Binding-site contacts:
Ligand atom N1 contacts residue LEU236 of chain 1.D at 2.7 Å (h-bond).
Ligand atom C10 contacts residue TRP55 of chain 1.D at 4.3 Å (hydrophobic).
Ligand atom C11 contacts residue VAL57 of chain 1.D at 3.6 Å (hydrophobic).
Ligand atom C1 contacts residue LEU236 of chain 1.D at 3.3 Å (hydrophobic).
Ligand atom C24 contacts residue VAL237 of chain 1.D at 3.6 Å (hydrophobic).
Ligand atom C1 contacts residue LYS238 of chain 1.D at 3.6 Å.
Ligand atom N3 contacts residue M3D1 of chain 1.HA at 3.5 Å.
Ligand atom C16 contacts residue VAL57 of chain 1.D at 4.2 Å (hydrophobic).
Ligand atom C22 contacts residue LEU236 of chain 1.D at 3.5 Å (hydrophobic).
Ligand atom C14 contacts residue VAL57 of chain 1.D at 3.9 Å (hydrophobic).
Ligand atom C21 contacts residue M3D1 of chain 1.HA at 4.0 Å.
Ligand atom C8 contacts residue TRP55 of chain 1.D at 3.8 Å (hydrophobic).
Ligand atom C13 contacts residue VAL57 of chain 1.D at 4.0 Å (hydrophobic).
Ligand atom C23 contacts residue VAL237 of chain 1.D at 4.2 Å (hydrophobic).
Ligand atom C28 contacts residue M3D1 of chain 1.HA at 3.7 Å.
Ligand atom O2 contacts residue VAL57 of chain 1.D at 4.3 Å.
Ligand atom N1 contacts residue VAL237 of chain 1.D at 4.2 Å.
Ligand atom O1 contacts residue M3D1 of chain 1.HA at 4.3 Å.
Ligand atom C4 contacts residue LEU236 of chain 1.D at 4.1 Å (hydrophobic).
Ligand atom C12 contacts residue VAL57 of chain 1.D at 4.0 Å (hydrophobic).
Ligand atom C2 contacts residue LYS238 of chain 1.D at 4.1 Å.
Ligand atom C5 contacts residue GLN235 of chain 1.D at 3.3 Å.
Ligand atom C22 contacts residue VAL237 of chain 1.D at 3.5 Å (hydrophobic).
Ligand atom C15 contacts residue LYS238 of chain 1.D at 3.7 Å.
Ligand atom C2 contacts residue LEU236 of chain 1.D at 3.6 Å (hydrophobic).
Ligand atom C5 contacts residue LEU236 of chain 1.D at 4.0 Å (hydrophobic).
Ligand atom O1 contacts residue TRP55 of chain 1.D at 3.2 Å.
Ligand atom N1 contacts residue LYS238 of chain 1.D at 3.8 Å.
Ligand atom C10 contacts residue VAL57 of chain 1.D at 3.9 Å (hydrophobic).
Ligand atom C22 contacts residue LYS238 of chain 1.D at 4.2 Å.
Ligand atom C23 contacts residue LEU236 of chain 1.D at 4.1 Å (hydrophobic).
Ligand atom C9 contacts residue VAL57 of chain 1.D at 3.9 Å (hydrophobic).
Ligand atom C4 contacts residue TRP55 of chain 1.D at 4.3 Å (hydrophobic).
Ligand atom C3 contacts residue TRP55 of chain 1.D at 3.5 Å (hydrophobic).
Ligand atom C15 contacts residue LEU236 of chain 1.D at 3.7 Å (hydrophobic).
Ligand atom C6 contacts residue GLN235 of chain 1.D at 3.8 Å.
Ligand atom O2 contacts residue LYS238 of chain 1.D at 4.0 Å.
Ligand atom C8 contacts residue M3D1 of chain 1.HA at 3.5 Å.
Ligand atom O1 contacts residue VAL57 of chain 1.D at 4.1 Å.
Ligand atom C7 contacts residue M3D1 of chain 1.HA at 3.6 Å.

This small molecule binds to this protein.
Small molecule (SMILES): N#Cc1cc(-c2ccc3c(c2)Oc2ccccc2C=C3C(=O)NCCN2CCOCC2)ccc1O

Sequence of chain 1.D:
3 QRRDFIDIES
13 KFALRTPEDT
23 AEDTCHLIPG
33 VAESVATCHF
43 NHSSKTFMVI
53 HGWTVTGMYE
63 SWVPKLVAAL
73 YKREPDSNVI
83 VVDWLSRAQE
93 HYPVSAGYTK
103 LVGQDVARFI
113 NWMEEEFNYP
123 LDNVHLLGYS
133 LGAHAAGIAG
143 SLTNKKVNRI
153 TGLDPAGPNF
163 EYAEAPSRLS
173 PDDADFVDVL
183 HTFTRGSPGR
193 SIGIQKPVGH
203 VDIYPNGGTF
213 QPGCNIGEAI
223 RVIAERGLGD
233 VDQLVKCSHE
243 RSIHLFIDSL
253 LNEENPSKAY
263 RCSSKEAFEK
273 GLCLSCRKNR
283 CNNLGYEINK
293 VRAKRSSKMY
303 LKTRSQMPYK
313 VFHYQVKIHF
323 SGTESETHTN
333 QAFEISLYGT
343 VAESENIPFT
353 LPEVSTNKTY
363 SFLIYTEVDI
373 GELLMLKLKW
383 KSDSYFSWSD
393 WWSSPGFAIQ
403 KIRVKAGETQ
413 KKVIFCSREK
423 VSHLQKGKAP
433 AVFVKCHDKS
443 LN